Binding-site contacts:
Ligand atom C10 contacts residue TYR190 of chain 1.A at 3.2 Å (hydrophobic).
Ligand atom C02 contacts residue ASP224 of chain 1.A at 3.5 Å.
Ligand atom C09 contacts residue PHE231 of chain 1.A at 3.3 Å (hydrophobic).
Ligand atom N01 contacts residue ARG216 of chain 1.B at 3.3 Å (salt-bridge).
Ligand atom C10 contacts residue ARG216 of chain 1.B at 3.8 Å.
Ligand atom O contacts residue ALA218 of chain 1.B at 3.8 Å.
Ligand atom C12 contacts residue ASP217 of chain 1.B at 3.4 Å.
Ligand atom N02 contacts residue ASP224 of chain 1.A at 2.9 Å (salt-bridge).
Ligand atom C06 contacts residue ARG214 of chain 1.B at 3.4 Å.
Ligand atom C02 contacts residue PHE160 of chain 1.A at 3.2 Å (hydrophobic).
Ligand atom C06 contacts residue TYR190 of chain 1.A at 3.9 Å (hydrophobic).
Ligand atom N05 contacts residue TYR190 of chain 1.A at 3.8 Å.
Ligand atom C contacts residue ASN215 of chain 1.B at 3.8 Å.
Ligand atom C08 contacts residue TYR190 of chain 1.A at 3.4 Å (hydrophobic).
Ligand atom N04 contacts residue TYR190 of chain 1.A at 3.5 Å.
Ligand atom C12 contacts residue ASN215 of chain 1.B at 3.6 Å.
Ligand atom N contacts residue GLU220 of chain 1.B at 2.6 Å (salt-bridge).
Ligand atom C01 contacts residue LEU192 of chain 1.A at 3.3 Å (hydrophobic).
Ligand atom C04 contacts residue TYR190 of chain 1.A at 3.8 Å (hydrophobic).
Ligand atom S contacts residue TYR190 of chain 1.A at 3.5 Å.
Ligand atom C13 contacts residue TYR166 of chain 1.B at 3.7 Å (hydrophobic).
Ligand atom C05 contacts residue ASP159 of chain 1.A at 3.9 Å.
Ligand atom N02 contacts residue SER225 of chain 1.A at 3.0 Å (h-bond).
Ligand atom C09 contacts residue LEU192 of chain 1.A at 3.8 Å (hydrophobic).
Ligand atom C01 contacts residue ASP224 of chain 1.A at 3.5 Å.
Ligand atom C12 contacts residue GLU220 of chain 1.B at 3.4 Å.
Ligand atom C15 contacts residue ARG216 of chain 1.B at 3.1 Å.
Ligand atom C11 contacts residue TYR190 of chain 1.A at 3.4 Å (hydrophobic).
Ligand atom C14 contacts residue ARG216 of chain 1.B at 3.2 Å.
Ligand atom C01 contacts residue PHE231 of chain 1.A at 3.7 Å (hydrophobic).
Ligand atom C14 contacts residue ASN215 of chain 1.B at 3.7 Å.
Ligand atom C13 contacts residue ASN215 of chain 1.B at 3.9 Å.
Ligand atom C01 contacts residue SER225 of chain 1.A at 3.1 Å.
Ligand atom N01 contacts residue ASN215 of chain 1.B at 2.9 Å (h-bond).
Ligand atom N06 contacts residue TYR190 of chain 1.A at 3.3 Å.
Ligand atom C05 contacts residue PHE160 of chain 1.A at 3.5 Å (hydrophobic).
Ligand atom C13 contacts residue ARG214 of chain 1.B at 3.1 Å.
Ligand atom C15 contacts residue TYR190 of chain 1.A at 3.5 Å (hydrophobic).
Ligand atom C03 contacts residue TYR190 of chain 1.A at 3.6 Å (hydrophobic).
Ligand atom S contacts residue PHE160 of chain 1.A at 3.7 Å.

Sequence of chain 1.A:
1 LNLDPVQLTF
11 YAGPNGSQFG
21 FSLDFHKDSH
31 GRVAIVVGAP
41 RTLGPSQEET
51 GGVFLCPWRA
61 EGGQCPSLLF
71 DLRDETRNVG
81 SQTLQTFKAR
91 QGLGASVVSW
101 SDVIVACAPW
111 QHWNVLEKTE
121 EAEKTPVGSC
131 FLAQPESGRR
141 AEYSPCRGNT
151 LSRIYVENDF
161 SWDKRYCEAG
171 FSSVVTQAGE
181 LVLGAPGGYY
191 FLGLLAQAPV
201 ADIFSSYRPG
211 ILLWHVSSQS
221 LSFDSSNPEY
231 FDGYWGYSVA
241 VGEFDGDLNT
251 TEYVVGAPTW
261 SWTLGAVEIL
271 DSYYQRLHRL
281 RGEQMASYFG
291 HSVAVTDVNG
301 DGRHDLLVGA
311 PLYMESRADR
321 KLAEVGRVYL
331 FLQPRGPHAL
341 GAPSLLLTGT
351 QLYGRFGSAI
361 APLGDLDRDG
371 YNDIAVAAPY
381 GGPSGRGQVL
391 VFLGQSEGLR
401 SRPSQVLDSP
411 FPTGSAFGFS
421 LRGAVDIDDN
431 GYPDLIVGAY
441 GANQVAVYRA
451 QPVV

A small-molecule ligand and the protein it binds are described below.
Small molecule (SMILES): NCC(=O)Nc1cccc(-c2nn3c(=O)cc(N4CCNCC4)nc3s2)c1

Sequence of chain 1.B:
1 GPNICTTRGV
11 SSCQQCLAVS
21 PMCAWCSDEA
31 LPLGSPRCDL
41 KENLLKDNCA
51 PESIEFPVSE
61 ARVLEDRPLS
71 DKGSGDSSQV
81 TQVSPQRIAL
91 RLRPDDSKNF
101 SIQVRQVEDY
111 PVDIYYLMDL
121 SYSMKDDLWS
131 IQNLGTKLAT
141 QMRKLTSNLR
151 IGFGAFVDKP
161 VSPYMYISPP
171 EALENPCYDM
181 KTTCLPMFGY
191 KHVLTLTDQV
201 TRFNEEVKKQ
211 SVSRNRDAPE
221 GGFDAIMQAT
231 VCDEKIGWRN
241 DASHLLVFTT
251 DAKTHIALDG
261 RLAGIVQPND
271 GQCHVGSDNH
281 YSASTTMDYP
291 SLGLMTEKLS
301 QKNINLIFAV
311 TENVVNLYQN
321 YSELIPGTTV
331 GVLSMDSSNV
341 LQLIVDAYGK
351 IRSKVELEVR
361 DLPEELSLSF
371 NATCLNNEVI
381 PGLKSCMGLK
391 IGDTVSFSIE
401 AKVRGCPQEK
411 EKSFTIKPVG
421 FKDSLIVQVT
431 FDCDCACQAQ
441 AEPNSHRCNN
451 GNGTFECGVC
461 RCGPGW